Sequence of chain 2.A:
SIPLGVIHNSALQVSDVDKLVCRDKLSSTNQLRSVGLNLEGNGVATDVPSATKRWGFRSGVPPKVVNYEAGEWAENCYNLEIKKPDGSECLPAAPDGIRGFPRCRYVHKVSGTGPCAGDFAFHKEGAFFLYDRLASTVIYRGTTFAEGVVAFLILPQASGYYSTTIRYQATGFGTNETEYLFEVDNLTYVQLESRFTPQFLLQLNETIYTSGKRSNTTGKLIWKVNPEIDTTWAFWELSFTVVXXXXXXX

Binding-site contacts:
Ligand atom C4 contacts residue ASN201 of chain 2.A at 4.2 Å.
Ligand atom O7 contacts residue ASN201 of chain 2.A at 4.0 Å.
Ligand atom C7 contacts residue ASN201 of chain 2.A at 3.6 Å.
Ligand atom C3 contacts residue ASN201 of chain 2.A at 3.8 Å.
Ligand atom N2 contacts residue ASN201 of chain 2.A at 2.9 Å (h-bond).
Ligand atom C1 contacts residue ASN201 of chain 2.A at 1.4 Å.
Ligand atom C5 contacts residue ASN201 of chain 2.A at 3.7 Å.
Ligand atom O5 contacts residue ASN201 of chain 2.A at 2.4 Å (h-bond).
Ligand atom C2 contacts residue ASN201 of chain 2.A at 2.4 Å.

A small-molecule ligand and the protein it binds are described below.
Small molecule (SMILES): CC(=O)N[C@@H]1[C@@H](O)[C@H](O)[C@@H](CO)O[C@H]1O